Sequence of chain 1.D:
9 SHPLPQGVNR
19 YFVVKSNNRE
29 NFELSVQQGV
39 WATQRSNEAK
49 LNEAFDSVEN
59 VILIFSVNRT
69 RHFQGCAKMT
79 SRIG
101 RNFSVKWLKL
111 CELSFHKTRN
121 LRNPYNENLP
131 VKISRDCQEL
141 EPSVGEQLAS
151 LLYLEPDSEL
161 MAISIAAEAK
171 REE

Binding-site contacts:
Ligand atom C4 contacts residue ARG135 of chain 1.D at 3.1 Å.
Ligand atom N7 contacts residue ALA40 of chain 1.D at 3.5 Å (h-bond).
Ligand atom O2' contacts residue SER134 of chain 1.D at 3.4 Å (h-bond).
Ligand atom C8 contacts residue ASP136 of chain 1.D at 3.3 Å.
Ligand atom C2 contacts residue ARG135 of chain 1.D at 3.5 Å.
Ligand atom O2' contacts residue SER24 of chain 1.D at 3.1 Å (h-bond).
Ligand atom C2 contacts residue ASN29 of chain 1.D at 3.5 Å.
Ligand atom C5 contacts residue ARG135 of chain 1.D at 3.2 Å.
Ligand atom O2' contacts residue ASN66 of chain 1.D at 3.0 Å (h-bond).
Ligand atom N6 contacts residue TRP39 of chain 1.D at 3.4 Å.
Ligand atom O4' contacts residue ARG135 of chain 1.D at 3.3 Å (salt-bridge).
Ligand atom OP2 contacts residue ASP136 of chain 1.D at 2.9 Å (salt-bridge).
Ligand atom C8 contacts residue LYS23 of chain 1.D at 3.4 Å.
Ligand atom O3' contacts residue LYS23 of chain 1.D at 3.2 Å (salt-bridge).
Ligand atom N1 contacts residue ARG135 of chain 1.D at 3.5 Å.
Ligand atom N1 contacts residue ASN29 of chain 1.D at 3.2 Å (h-bond).
Ligand atom OP1 contacts residue LYS23 of chain 1.D at 2.8 Å (salt-bridge).
Ligand atom OP1 contacts residue ARG67 of chain 1.D at 3.4 Å (salt-bridge).
Ligand atom C5 contacts residue TRP39 of chain 1.D at 3.5 Å (hydrophobic).
Ligand atom O2' contacts residue LYS132 of chain 1.D at 3.3 Å (salt-bridge).
Ligand atom O2' contacts residue LYS132 of chain 1.D at 3.1 Å (salt-bridge).
Ligand atom C5' contacts residue LYS132 of chain 1.D at 3.5 Å.
Ligand atom N3 contacts residue ARG135 of chain 1.D at 3.5 Å (salt-bridge).
Ligand atom C1' contacts residue ILE133 of chain 1.D at 3.4 Å (hydrophobic).
Ligand atom C6 contacts residue TRP39 of chain 1.D at 3.5 Å (hydrophobic).
Ligand atom OP1 contacts residue ARG135 of chain 1.D at 2.4 Å (salt-bridge).
Ligand atom N6 contacts residue ALA40 of chain 1.D at 3.3 Å (h-bond).
Ligand atom C2 contacts residue ASN25 of chain 1.D at 3.3 Å.
Ligand atom C6 contacts residue ARG135 of chain 1.D at 3.4 Å.
Ligand atom C2' contacts residue LYS23 of chain 1.D at 3.4 Å.
Ligand atom O5' contacts residue LYS23 of chain 1.D at 3.5 Å.
Ligand atom OP2 contacts residue ARG67 of chain 1.D at 3.5 Å (salt-bridge).
Ligand atom O2' contacts residue LYS23 of chain 1.D at 3.0 Å.
Ligand atom C5' contacts residue GLN42 of chain 1.D at 3.5 Å.
Ligand atom N3 contacts residue ASN25 of chain 1.D at 2.9 Å (h-bond).
Ligand atom N9 contacts residue LYS23 of chain 1.D at 3.5 Å (salt-bridge).
Ligand atom O4' contacts residue ILE133 of chain 1.D at 3.5 Å.
Ligand atom CZ contacts residue ASN29 of chain 1.D at 3.5 Å.
Ligand atom O3' contacts residue LYS132 of chain 1.D at 3.3 Å (salt-bridge).
Ligand atom N4 contacts residue ARG135 of chain 1.D at 3.5 Å (salt-bridge).

This small molecule binds to this protein.
Small molecule (SMILES): CNc1ncnc2c1ncn2[C@@H]1O[C@H](CO)[C@@H](O[P](=O)(O)OC[C@H]2O[C@@H](n3ccc(N)nc3=O)[C@H](O)[C@@H]2O[P](=O)(O)OC[C@H]2O[C@@H](n3ccc(=O)[nH]c3=O)[C@H](O)[C@@H]2O[P](=O)(O)OC[C@H]2O[C@@H](n3cnc4c(N)ncnc43)[C@H](O)[C@@H]2O)[C@H]1O